Sequence of chain 1.F:
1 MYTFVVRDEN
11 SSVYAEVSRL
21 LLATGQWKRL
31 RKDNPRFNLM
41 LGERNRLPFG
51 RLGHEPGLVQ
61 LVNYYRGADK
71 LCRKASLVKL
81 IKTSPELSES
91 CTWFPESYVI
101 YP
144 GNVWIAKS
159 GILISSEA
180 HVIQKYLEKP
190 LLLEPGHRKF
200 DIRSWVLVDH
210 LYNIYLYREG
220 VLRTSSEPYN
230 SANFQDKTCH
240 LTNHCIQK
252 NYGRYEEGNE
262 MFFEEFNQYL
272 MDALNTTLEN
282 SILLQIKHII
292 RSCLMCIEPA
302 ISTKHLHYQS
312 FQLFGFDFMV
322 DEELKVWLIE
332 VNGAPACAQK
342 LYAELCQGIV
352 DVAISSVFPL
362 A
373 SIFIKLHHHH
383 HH

The protein below binds the small molecule below.
Small molecule (SMILES): Nc1ncnc2c1ncn2[C@@H]1O[C@H](CO[P](=O)(O)O[P](=O)(O)CP(=O)(O)O)[C@@H](O)[C@H]1O

Binding-site contacts:
Ligand atom C3B contacts residue GLU331 of chain 1.F at 3.2 Å.
Ligand atom PG contacts residue GLU331 of chain 1.F at 3.5 Å.
Ligand atom O3' contacts residue THR241 of chain 1.F at 2.7 Å (h-bond).
Ligand atom C8 contacts residue LYS150 of chain 1.F at 3.3 Å.
Ligand atom O2G contacts residue ASP318 of chain 1.F at 3.0 Å (salt-bridge).
Ligand atom C5' contacts residue ASN242 of chain 1.F at 3.3 Å.
Ligand atom PB contacts residue GLU331 of chain 1.F at 3.5 Å.
Ligand atom N3 contacts residue LYS198 of chain 1.F at 3.1 Å (salt-bridge).
Ligand atom C2 contacts residue LEU186 of chain 1.F at 3.6 Å (hydrophobic).
Ligand atom O2A contacts residue LYS150 of chain 1.F at 3.0 Å (salt-bridge).
Ligand atom O1B contacts residue GLU331 of chain 1.F at 3.2 Å (salt-bridge).
Ligand atom O2A contacts residue LYS74 of chain 1.F at 3.6 Å (salt-bridge).
Ligand atom O2B contacts residue ASN242 of chain 1.F at 2.9 Å (h-bond).
Ligand atom N6 contacts residue LYS184 of chain 1.F at 2.6 Å (salt-bridge).
Ligand atom O3G contacts residue ASP318 of chain 1.F at 2.9 Å (salt-bridge).
Ligand atom PG contacts residue ASP318 of chain 1.F at 3.1 Å.
Ligand atom O3' contacts residue ASP200 of chain 1.F at 2.7 Å (salt-bridge).
Ligand atom O3A contacts residue GLU331 of chain 1.F at 3.7 Å.
Ligand atom C6 contacts residue LYS184 of chain 1.F at 3.7 Å.
Ligand atom N7 contacts residue GLN183 of chain 1.F at 3.7 Å.
Ligand atom O2G contacts residue GLU331 of chain 1.F at 2.9 Å (salt-bridge).
Ligand atom C8 contacts residue ILE148 of chain 1.F at 3.8 Å (hydrophobic).
Ligand atom O2' contacts residue MET320 of chain 1.F at 3.5 Å (h-bond).
Ligand atom O3G contacts residue ARG202 of chain 1.F at 2.7 Å (salt-bridge).
Ligand atom C3' contacts residue ASP200 of chain 1.F at 3.5 Å.
Ligand atom N7 contacts residue LYS150 of chain 1.F at 2.9 Å (salt-bridge).
Ligand atom O3G contacts residue ARG222 of chain 1.F at 2.9 Å (salt-bridge).
Ligand atom O1B contacts residue LYS74 of chain 1.F at 3.8 Å.
Ligand atom O1A contacts residue ILE330 of chain 1.F at 3.4 Å.
Ligand atom O2G contacts residue ASN333 of chain 1.F at 3.3 Å (h-bond).
Ligand atom O3A contacts residue LYS74 of chain 1.F at 3.6 Å.
Ligand atom C2 contacts residue LYS198 of chain 1.F at 3.5 Å.
Ligand atom O3' contacts residue ASN242 of chain 1.F at 3.8 Å.
Ligand atom O2A contacts residue ILE330 of chain 1.F at 3.5 Å.
Ligand atom N6 contacts residue GLN183 of chain 1.F at 3.7 Å.
Ligand atom N1 contacts residue LEU186 of chain 1.F at 3.0 Å (h-bond).
Ligand atom N6 contacts residue TYR185 of chain 1.F at 3.7 Å.
Ligand atom C3B contacts residue ASP318 of chain 1.F at 3.1 Å.
Ligand atom C2 contacts residue MET320 of chain 1.F at 3.4 Å (hydrophobic).
Ligand atom N3 contacts residue MET320 of chain 1.F at 3.7 Å.